Sequence of chain 1.A:
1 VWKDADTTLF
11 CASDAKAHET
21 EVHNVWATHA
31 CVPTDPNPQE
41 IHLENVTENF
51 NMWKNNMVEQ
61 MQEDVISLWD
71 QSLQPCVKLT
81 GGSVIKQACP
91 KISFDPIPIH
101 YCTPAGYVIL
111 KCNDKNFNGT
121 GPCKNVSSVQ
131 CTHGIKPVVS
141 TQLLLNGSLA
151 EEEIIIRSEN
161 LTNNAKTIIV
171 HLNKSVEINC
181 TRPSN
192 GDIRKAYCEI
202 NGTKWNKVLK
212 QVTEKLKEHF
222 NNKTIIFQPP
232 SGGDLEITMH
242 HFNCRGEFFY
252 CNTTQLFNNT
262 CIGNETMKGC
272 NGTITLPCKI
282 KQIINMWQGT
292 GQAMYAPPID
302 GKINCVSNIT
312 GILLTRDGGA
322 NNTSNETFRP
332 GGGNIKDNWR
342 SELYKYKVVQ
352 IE

Binding-site contacts:
Ligand atom C4 contacts residue ASN146 of chain 1.A at 4.1 Å.
Ligand atom C4 contacts residue ARG246 of chain 1.A at 3.8 Å.
Ligand atom C2 contacts residue SER308 of chain 1.A at 3.8 Å.
Ligand atom C2 contacts residue VAL307 of chain 1.A at 4.2 Å (hydrophobic).
Ligand atom O3 contacts residue SER308 of chain 1.A at 4.5 Å.
Ligand atom C3 contacts residue ASN146 of chain 1.A at 3.7 Å.
Ligand atom C5 contacts residue ASN146 of chain 1.A at 3.6 Å.
Ligand atom O5 contacts residue LYS136 of chain 1.A at 3.8 Å.
Ligand atom N2 contacts residue SER308 of chain 1.A at 2.9 Å (h-bond).
Ligand atom O4 contacts residue VAL307 of chain 1.A at 3.8 Å.
Ligand atom O7 contacts residue VAL138 of chain 1.A at 3.3 Å.
Ligand atom O6 contacts residue LYS136 of chain 1.A at 3.1 Å (salt-bridge).
Ligand atom C4 contacts residue VAL307 of chain 1.A at 3.8 Å (hydrophobic).
Ligand atom O7 contacts residue ASN146 of chain 1.A at 3.4 Å (h-bond).
Ligand atom C3 contacts residue ARG246 of chain 1.A at 3.9 Å.
Ligand atom C8 contacts residue SER308 of chain 1.A at 4.0 Å.
Ligand atom N2 contacts residue ASN146 of chain 1.A at 2.8 Å (h-bond).
Ligand atom C2 contacts residue ASN146 of chain 1.A at 2.3 Å.
Ligand atom C1 contacts residue SER308 of chain 1.A at 4.0 Å.
Ligand atom C5 contacts residue VAL307 of chain 1.A at 3.5 Å (hydrophobic).
Ligand atom C3 contacts residue VAL307 of chain 1.A at 3.5 Å (hydrophobic).
Ligand atom C3 contacts residue CYS306 of chain 1.A at 4.2 Å (hydrophobic).
Ligand atom O3 contacts residue CYS306 of chain 1.A at 3.4 Å.
Ligand atom C1 contacts residue ASN146 of chain 1.A at 1.4 Å.
Ligand atom O5 contacts residue VAL307 of chain 1.A at 4.1 Å.
Ligand atom C3 contacts residue SER308 of chain 1.A at 3.9 Å.
Ligand atom O3 contacts residue ASP95 of chain 1.A at 4.2 Å.
Ligand atom C7 contacts residue SER308 of chain 1.A at 3.8 Å.
Ligand atom C4 contacts residue ASP95 of chain 1.A at 4.0 Å.
Ligand atom C7 contacts residue VAL138 of chain 1.A at 4.1 Å (hydrophobic).
Ligand atom O7 contacts residue PRO96 of chain 1.A at 4.1 Å.
Ligand atom O6 contacts residue ASN146 of chain 1.A at 4.5 Å.
Ligand atom C8 contacts residue ASN244 of chain 1.A at 3.7 Å.
Ligand atom O5 contacts residue ASN146 of chain 1.A at 2.3 Å (h-bond).
Ligand atom C6 contacts residue LYS136 of chain 1.A at 4.2 Å.
Ligand atom C8 contacts residue PHE243 of chain 1.A at 4.2 Å (hydrophobic).
Ligand atom O3 contacts residue ARG246 of chain 1.A at 3.0 Å (salt-bridge).
Ligand atom C1 contacts residue VAL307 of chain 1.A at 3.8 Å (hydrophobic).
Ligand atom C7 contacts residue ASN146 of chain 1.A at 3.5 Å.
Ligand atom O4 contacts residue ARG246 of chain 1.A at 3.1 Å (salt-bridge).

A protein and the small-molecule ligand that binds it are described below.
Small molecule (SMILES): CC(=O)N[C@@H]1[C@@H](O)[C@H](O)[C@@H](CO)O[C@H]1O